This small molecule binds to this protein.
Small molecule (SMILES): NC(=O)c1ccccc1O

Binding-site contacts:
Ligand atom O1 contacts residue ASN31 of chain 1.B at 4.2 Å.
Ligand atom C3 contacts residue GLU35 of chain 1.B at 3.2 Å.
Ligand atom C1 contacts residue VAL152 of chain 1.B at 4.3 Å (hydrophobic).
Ligand atom C contacts residue THR150 of chain 1.B at 4.2 Å.
Ligand atom C3 contacts residue ASP58 of chain 1.B at 4.2 Å.
Ligand atom O contacts residue VAL56 of chain 1.B at 3.5 Å (h-bond).
Ligand atom C contacts residue VAL152 of chain 1.B at 4.0 Å (hydrophobic).
Ligand atom C2 contacts residue ASN31 of chain 1.B at 4.0 Å.
Ligand atom N contacts residue VAL28 of chain 1.B at 3.2 Å.
Ligand atom C contacts residue ALA32 of chain 1.B at 4.1 Å (hydrophobic).
Ligand atom C5 contacts residue ASN31 of chain 1.B at 3.4 Å.
Ligand atom C2 contacts residue THR150 of chain 1.B at 3.8 Å.
Ligand atom C1 contacts residue ALA32 of chain 1.B at 4.1 Å (hydrophobic).
Ligand atom C1 contacts residue ASN31 of chain 1.B at 4.1 Å.
Ligand atom N contacts residue VAL56 of chain 1.B at 3.5 Å (h-bond).
Ligand atom C3 contacts residue THR150 of chain 1.B at 4.3 Å.
Ligand atom O1 contacts residue VAL152 of chain 1.B at 3.3 Å.
Ligand atom C5 contacts residue ILE63 of chain 1.B at 4.2 Å (hydrophobic).
Ligand atom O1 contacts residue VAL105 of chain 1.B at 3.7 Å.
Ligand atom O contacts residue MET151 of chain 1.B at 4.4 Å.
Ligand atom C2 contacts residue ASP58 of chain 1.B at 3.2 Å.
Ligand atom C4 contacts residue ASN31 of chain 1.B at 3.6 Å.
Ligand atom C2 contacts residue GLU35 of chain 1.B at 3.5 Å.
Ligand atom C contacts residue VAL56 of chain 1.B at 3.9 Å (hydrophobic).
Ligand atom C6 contacts residue VAL152 of chain 1.B at 3.9 Å (hydrophobic).
Ligand atom C3 contacts residue ILE63 of chain 1.B at 4.0 Å (hydrophobic).
Ligand atom C6 contacts residue ASN31 of chain 1.B at 3.7 Å.
Ligand atom C2 contacts residue ALA32 of chain 1.B at 4.0 Å (hydrophobic).
Ligand atom O contacts residue THR150 of chain 1.B at 3.2 Å (h-bond).
Ligand atom O contacts residue ASP58 of chain 1.B at 2.9 Å (salt-bridge).
Ligand atom C contacts residue VAL28 of chain 1.B at 4.3 Å (hydrophobic).
Ligand atom O1 contacts residue VAL28 of chain 1.B at 3.8 Å.
Ligand atom C contacts residue ASP58 of chain 1.B at 3.8 Å.
Ligand atom C1 contacts residue THR150 of chain 1.B at 4.0 Å.
Ligand atom C5 contacts residue VAL105 of chain 1.B at 4.4 Å (hydrophobic).
Ligand atom N contacts residue VAL152 of chain 1.B at 3.3 Å.
Ligand atom C3 contacts residue ASN31 of chain 1.B at 3.9 Å.
Ligand atom C1 contacts residue ASP58 of chain 1.B at 4.0 Å.
Ligand atom O contacts residue ALA32 of chain 1.B at 3.7 Å.
Ligand atom C4 contacts residue ILE63 of chain 1.B at 3.9 Å (hydrophobic).

Sequence of chain 1.B:
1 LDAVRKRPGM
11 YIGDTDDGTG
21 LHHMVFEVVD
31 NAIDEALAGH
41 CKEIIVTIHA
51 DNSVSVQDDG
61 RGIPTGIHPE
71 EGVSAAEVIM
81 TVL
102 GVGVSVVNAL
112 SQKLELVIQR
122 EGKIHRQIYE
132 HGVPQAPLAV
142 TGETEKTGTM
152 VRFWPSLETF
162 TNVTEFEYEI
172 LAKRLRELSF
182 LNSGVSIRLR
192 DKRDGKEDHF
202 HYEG